Sequence of chain 1.C:
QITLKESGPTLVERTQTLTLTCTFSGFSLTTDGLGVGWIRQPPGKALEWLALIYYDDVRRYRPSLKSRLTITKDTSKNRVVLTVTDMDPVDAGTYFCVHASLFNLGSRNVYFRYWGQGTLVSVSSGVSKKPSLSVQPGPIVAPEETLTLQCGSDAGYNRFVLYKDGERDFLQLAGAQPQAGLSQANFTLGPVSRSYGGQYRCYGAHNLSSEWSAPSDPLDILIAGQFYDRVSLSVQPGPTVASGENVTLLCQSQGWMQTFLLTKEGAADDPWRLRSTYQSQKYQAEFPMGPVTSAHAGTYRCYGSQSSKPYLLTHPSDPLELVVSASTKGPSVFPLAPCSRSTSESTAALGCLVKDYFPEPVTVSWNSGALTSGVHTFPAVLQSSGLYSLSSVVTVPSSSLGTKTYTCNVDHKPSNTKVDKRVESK

The protein below binds the small molecule below.
Small molecule (SMILES): CC(=O)N[C@H]1[C@H](O[C@H]2[C@H](O)[C@@H](NC(C)=O)CO[C@@H]2CO)O[C@H](CO)[C@@H](O)[C@@H]1O

Binding-site contacts:
Ligand atom N2 contacts residue ASN246 of chain 1.C at 2.7 Å (h-bond).
Ligand atom O6 contacts residue THR248 of chain 1.C at 4.4 Å.
Ligand atom C8 contacts residue PRO291 of chain 1.C at 4.5 Å (hydrophobic).
Ligand atom C5 contacts residue ASN246 of chain 1.C at 3.7 Å.
Ligand atom C4 contacts residue ASN246 of chain 1.C at 4.3 Å.
Ligand atom C7 contacts residue ASN246 of chain 1.C at 3.1 Å.
Ligand atom C8 contacts residue ASN246 of chain 1.C at 4.1 Å.
Ligand atom C2 contacts residue ASN246 of chain 1.C at 2.4 Å.
Ligand atom C8 contacts residue GLU286 of chain 1.C at 3.5 Å.
Ligand atom O5 contacts residue ASN246 of chain 1.C at 2.5 Å (h-bond).
Ligand atom C8 contacts residue PRO288 of chain 1.C at 4.2 Å (hydrophobic).
Ligand atom C1 contacts residue ASN246 of chain 1.C at 1.4 Å.
Ligand atom C3 contacts residue ASN246 of chain 1.C at 3.7 Å.
Ligand atom O7 contacts residue ASN246 of chain 1.C at 3.3 Å (h-bond).